This protein binds this small molecule.
Small molecule (SMILES): CC(=O)N[C@H]1[C@H](O[C@H]2[C@H](O)[C@@H](NC(C)=O)CO[C@@H]2CO)O[C@H](CO)[C@@H](O[C@@H]2O[C@H](CO[C@H]3O[C@H](CO)[C@@H](O)[C@H](O[C@H]4O[C@H](CO)[C@@H](O)[C@H](O)[C@@H]4O)[C@@H]3O)[C@@H](O)[C@H](O[C@H]3O[C@H](CO)[C@@H](O)[C@H](O)[C@@H]3O[C@H]3O[C@H](CO)[C@@H](O)[C@H](O)[C@@H]3O)[C@@H]2O)[C@@H]1O

Sequence of chain 1.A:
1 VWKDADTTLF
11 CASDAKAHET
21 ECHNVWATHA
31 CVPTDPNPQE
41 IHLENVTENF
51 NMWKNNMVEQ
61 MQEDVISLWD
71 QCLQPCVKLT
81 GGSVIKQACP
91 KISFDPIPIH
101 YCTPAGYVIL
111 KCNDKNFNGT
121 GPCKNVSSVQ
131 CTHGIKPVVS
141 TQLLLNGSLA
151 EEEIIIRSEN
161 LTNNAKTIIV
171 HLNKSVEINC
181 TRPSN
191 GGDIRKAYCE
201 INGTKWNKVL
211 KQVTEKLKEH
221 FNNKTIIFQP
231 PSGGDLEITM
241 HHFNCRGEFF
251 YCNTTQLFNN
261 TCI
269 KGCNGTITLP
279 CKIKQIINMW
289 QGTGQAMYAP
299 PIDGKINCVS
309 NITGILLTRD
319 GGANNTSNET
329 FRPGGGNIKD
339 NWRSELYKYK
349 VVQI

Binding-site contacts:
Ligand atom C5 contacts residue GLU153 of chain 1.A at 3.8 Å.
Ligand atom C7 contacts residue ASN173 of chain 1.A at 3.2 Å.
Ligand atom C6 contacts residue GLU153 of chain 1.A at 3.7 Å.
Ligand atom C5 contacts residue GLN212 of chain 1.A at 4.3 Å.
Ligand atom C7 contacts residue GLU152 of chain 1.A at 4.2 Å.
Ligand atom C7 contacts residue GLN212 of chain 1.A at 4.5 Å.
Ligand atom C2 contacts residue ASN173 of chain 1.A at 2.4 Å.
Ligand atom C8 contacts residue ASN173 of chain 1.A at 4.5 Å.
Ligand atom O5 contacts residue ILE154 of chain 1.A at 3.2 Å (h-bond).
Ligand atom O7 contacts residue ASN173 of chain 1.A at 3.1 Å (h-bond).
Ligand atom C1 contacts residue GLU153 of chain 1.A at 4.0 Å.
Ligand atom O7 contacts residue GLN212 of chain 1.A at 3.7 Å.
Ligand atom C2 contacts residue GLU152 of chain 1.A at 3.8 Å.
Ligand atom N2 contacts residue GLU152 of chain 1.A at 4.4 Å.
Ligand atom C1 contacts residue ILE154 of chain 1.A at 4.1 Å (hydrophobic).
Ligand atom C8 contacts residue GLN212 of chain 1.A at 4.0 Å.
Ligand atom O7 contacts residue GLU152 of chain 1.A at 3.2 Å (salt-bridge).
Ligand atom C1 contacts residue GLN212 of chain 1.A at 4.3 Å.
Ligand atom C5 contacts residue ILE154 of chain 1.A at 4.1 Å (hydrophobic).
Ligand atom O4 contacts residue GLU153 of chain 1.A at 4.2 Å.
Ligand atom C1 contacts residue ASN173 of chain 1.A at 1.4 Å.
Ligand atom O5 contacts residue GLU152 of chain 1.A at 3.8 Å.
Ligand atom O6 contacts residue ILE154 of chain 1.A at 3.2 Å.
Ligand atom C6 contacts residue ILE154 of chain 1.A at 3.8 Å (hydrophobic).
Ligand atom C3 contacts residue GLN212 of chain 1.A at 4.1 Å.
Ligand atom C4 contacts residue ASN173 of chain 1.A at 4.2 Å.
Ligand atom C8 contacts residue GLU215 of chain 1.A at 3.8 Å.
Ligand atom O5 contacts residue GLU153 of chain 1.A at 3.2 Å.
Ligand atom O5 contacts residue ASN173 of chain 1.A at 2.3 Å (h-bond).
Ligand atom O6 contacts residue GLU153 of chain 1.A at 4.2 Å.
Ligand atom C3 contacts residue ASN173 of chain 1.A at 3.8 Å.
Ligand atom C3 contacts residue GLU153 of chain 1.A at 4.1 Å.
Ligand atom C5 contacts residue ASN173 of chain 1.A at 3.6 Å.
Ligand atom O4 contacts residue GLN212 of chain 1.A at 4.3 Å.
Ligand atom N2 contacts residue ASN173 of chain 1.A at 2.9 Å (h-bond).
Ligand atom O6 contacts residue LYS216 of chain 1.A at 4.0 Å.
Ligand atom O6 contacts residue GLN212 of chain 1.A at 4.2 Å.
Ligand atom C4 contacts residue GLU153 of chain 1.A at 4.2 Å.
Ligand atom C1 contacts residue GLU152 of chain 1.A at 3.6 Å.